Sequence of chain 1.F:
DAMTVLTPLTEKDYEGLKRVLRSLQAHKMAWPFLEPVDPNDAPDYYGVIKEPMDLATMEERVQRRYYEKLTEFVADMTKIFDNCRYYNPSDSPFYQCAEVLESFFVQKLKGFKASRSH

Binding-site contacts:
Ligand atom C23 contacts residue TRP36 of chain 1.F at 3.7 Å (hydrophobic).
Ligand atom N2 contacts residue ASP46 of chain 1.F at 4.0 Å.
Ligand atom C7 contacts residue VAL42 of chain 1.F at 4.0 Å (hydrophobic).
Ligand atom C5 contacts residue TRP36 of chain 1.F at 4.2 Å (hydrophobic).
Ligand atom C12 contacts residue ASP46 of chain 1.F at 4.0 Å.
Ligand atom C19 contacts residue PHE38 of chain 1.F at 3.6 Å (hydrophobic).
Ligand atom N2 contacts residue PRO41 of chain 1.F at 4.0 Å.
Ligand atom N18 contacts residue PHE99 of chain 1.F at 3.7 Å.
Ligand atom C5 contacts residue PRO37 of chain 1.F at 3.8 Å (hydrophobic).
Ligand atom C13 contacts residue TYR92 of chain 1.F at 3.7 Å (hydrophobic).
Ligand atom N8 contacts residue PRO37 of chain 1.F at 2.8 Å (h-bond).
Ligand atom C6 contacts residue PRO37 of chain 1.F at 3.9 Å (hydrophobic).
Ligand atom C1 contacts residue PRO41 of chain 1.F at 3.2 Å (hydrophobic).
Ligand atom C14 contacts residue TYR50 of chain 1.F at 4.1 Å (hydrophobic).
Ligand atom C24 contacts residue TRP36 of chain 1.F at 4.1 Å (hydrophobic).
Ligand atom C11 contacts residue VAL42 of chain 1.F at 3.7 Å (hydrophobic).
Ligand atom C14 contacts residue ASN93 of chain 1.F at 3.7 Å.
Ligand atom C14 contacts residue TYR92 of chain 1.F at 3.6 Å (hydrophobic).
Ligand atom N18 contacts residue PRO37 of chain 1.F at 3.7 Å.
Ligand atom C13 contacts residue TYR50 of chain 1.F at 4.0 Å (hydrophobic).
Ligand atom C16 contacts residue PHE99 of chain 1.F at 3.9 Å (hydrophobic).
Ligand atom C19 contacts residue PHE99 of chain 1.F at 4.1 Å (hydrophobic).
Ligand atom C16 contacts residue VAL42 of chain 1.F at 3.8 Å (hydrophobic).
Ligand atom C15 contacts residue VAL42 of chain 1.F at 3.8 Å (hydrophobic).
Ligand atom C22 contacts residue TRP36 of chain 1.F at 3.4 Å (hydrophobic).
Ligand atom C9 contacts residue PRO37 of chain 1.F at 3.6 Å (hydrophobic).
Ligand atom C12 contacts residue ALA47 of chain 1.F at 3.7 Å (hydrophobic).
Ligand atom C19 contacts residue PRO37 of chain 1.F at 2.9 Å (hydrophobic).
Ligand atom C7 contacts residue PRO41 of chain 1.F at 3.8 Å (hydrophobic).
Ligand atom O17 contacts residue ASN93 of chain 1.F at 3.0 Å (h-bond).
Ligand atom C7 contacts residue ASP43 of chain 1.F at 4.2 Å.
Ligand atom C13 contacts residue ALA47 of chain 1.F at 3.3 Å (hydrophobic).
Ligand atom C21 contacts residue TRP36 of chain 1.F at 3.2 Å (hydrophobic).
Ligand atom C16 contacts residue ASN93 of chain 1.F at 3.9 Å.
Ligand atom N10 contacts residue VAL42 of chain 1.F at 3.7 Å.
Ligand atom C9 contacts residue PHE99 of chain 1.F at 3.9 Å (hydrophobic).
Ligand atom N10 contacts residue PHE99 of chain 1.F at 4.0 Å.
Ligand atom C9 contacts residue VAL42 of chain 1.F at 3.8 Å (hydrophobic).
Ligand atom N18 contacts residue VAL42 of chain 1.F at 3.8 Å.
Ligand atom O17 contacts residue CYS89 of chain 1.F at 3.9 Å.

This small molecule binds to this protein.
Small molecule (SMILES): CN1C[C@H](Nc2nc3c(c(=O)n2C)CCC3)C[C@H](c2ccccc2)C1